Sequence of chain 1.B:
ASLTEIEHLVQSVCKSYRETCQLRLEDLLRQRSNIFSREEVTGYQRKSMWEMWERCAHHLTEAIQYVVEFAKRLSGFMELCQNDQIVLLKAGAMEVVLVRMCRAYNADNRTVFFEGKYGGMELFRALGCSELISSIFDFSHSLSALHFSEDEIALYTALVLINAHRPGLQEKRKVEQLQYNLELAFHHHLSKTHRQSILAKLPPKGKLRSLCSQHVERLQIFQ

Binding-site contacts:
Ligand atom N25 contacts residue ILE89 of chain 1.B at 4.2 Å.
Ligand atom N25 contacts residue GLN85 of chain 1.B at 4.4 Å.
Ligand atom C8 contacts residue VAL71 of chain 1.B at 3.9 Å (hydrophobic).
Ligand atom N17 contacts residue LYS93 of chain 1.B at 3.4 Å.
Ligand atom C18 contacts residue LYS93 of chain 1.B at 3.7 Å.
Ligand atom C33 contacts residue GLN85 of chain 1.B at 3.7 Å.
Ligand atom C16 contacts residue LYS93 of chain 1.B at 3.8 Å.
Ligand atom C4 contacts residue VAL71 of chain 1.B at 4.0 Å (hydrophobic).
Ligand atom C32 contacts residue GLN85 of chain 1.B at 3.5 Å.
Ligand atom C14 contacts residue LYS93 of chain 1.B at 4.2 Å.
Ligand atom C20 contacts residue LYS93 of chain 1.B at 4.1 Å.
Ligand atom C30 contacts residue GLN85 of chain 1.B at 3.4 Å.
Ligand atom C24 contacts residue ILE89 of chain 1.B at 3.6 Å (hydrophobic).
Ligand atom N3 contacts residue VAL71 of chain 1.B at 4.1 Å.
Ligand atom C35 contacts residue GLN85 of chain 1.B at 4.4 Å.
Ligand atom C10 contacts residue ILE89 of chain 1.B at 3.6 Å (hydrophobic).
Ligand atom N9 contacts residue VAL71 of chain 1.B at 3.5 Å.
Ligand atom C29 contacts residue GLN85 of chain 1.B at 4.4 Å.
Ligand atom C21 contacts residue LYS93 of chain 1.B at 3.5 Å.
Ligand atom C10 contacts residue LEU92 of chain 1.B at 4.3 Å (hydrophobic).
Ligand atom C5 contacts residue LEU92 of chain 1.B at 4.2 Å (hydrophobic).
Ligand atom C28 contacts residue ILE89 of chain 1.B at 4.1 Å (hydrophobic).
Ligand atom O15 contacts residue ILE89 of chain 1.B at 3.7 Å.
Ligand atom N19 contacts residue LYS93 of chain 1.B at 3.9 Å.
Ligand atom C23 contacts residue GLN85 of chain 1.B at 4.2 Å.
Ligand atom C7 contacts residue VAL71 of chain 1.B at 4.1 Å (hydrophobic).
Ligand atom C24 contacts residue GLN85 of chain 1.B at 3.4 Å.
Ligand atom N22 contacts residue ILE89 of chain 1.B at 4.1 Å.
Ligand atom C23 contacts residue ILE89 of chain 1.B at 4.1 Å (hydrophobic).
Ligand atom C11 contacts residue LEU92 of chain 1.B at 3.8 Å (hydrophobic).

A small-molecule ligand and the protein it binds are described below.
Small molecule (SMILES): Cc1ncc(C(=O)Nc2cn3ccnc3c(CN3CCN(C(=O)C4CCCC4)[C@@H](C)C3)c2C)cn1